Sequence of chain 2.A:
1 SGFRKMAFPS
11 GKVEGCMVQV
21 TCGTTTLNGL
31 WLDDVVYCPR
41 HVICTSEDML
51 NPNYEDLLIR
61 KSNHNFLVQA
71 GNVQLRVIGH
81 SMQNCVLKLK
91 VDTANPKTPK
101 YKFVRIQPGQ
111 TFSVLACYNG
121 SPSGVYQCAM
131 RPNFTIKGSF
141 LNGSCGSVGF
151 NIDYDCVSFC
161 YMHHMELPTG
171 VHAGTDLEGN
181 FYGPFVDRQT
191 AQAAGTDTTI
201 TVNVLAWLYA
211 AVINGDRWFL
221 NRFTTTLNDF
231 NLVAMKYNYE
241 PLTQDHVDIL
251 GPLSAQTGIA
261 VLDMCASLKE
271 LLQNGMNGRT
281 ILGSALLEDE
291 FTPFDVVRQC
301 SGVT

A protein and the small-molecule ligand that binds it are described below.
Small molecule (SMILES): CC(=O)Nc1cnccc1C

Binding-site contacts:
Ligand atom C01 contacts residue HIS41 of chain 2.A at 4.3 Å.
Ligand atom C08 contacts residue GLU166 of chain 2.A at 3.8 Å.
Ligand atom N07 contacts residue HIS163 of chain 2.A at 2.9 Å (h-bond).
Ligand atom O03 contacts residue GLU166 of chain 2.A at 2.9 Å (salt-bridge).
Ligand atom C10 contacts residue LEU141 of chain 2.A at 4.3 Å (hydrophobic).
Ligand atom C05 contacts residue GLU166 of chain 2.A at 4.1 Å.
Ligand atom N04 contacts residue HIS164 of chain 2.A at 4.1 Å.
Ligand atom C08 contacts residue HIS163 of chain 2.A at 3.9 Å.
Ligand atom C06 contacts residue GLU166 of chain 2.A at 3.6 Å.
Ligand atom C06 contacts residue HIS163 of chain 2.A at 3.4 Å.
Ligand atom C10 contacts residue GLU166 of chain 2.A at 4.2 Å.
Ligand atom O03 contacts residue HIS164 of chain 2.A at 3.9 Å.
Ligand atom C02 contacts residue HIS164 of chain 2.A at 3.8 Å.
Ligand atom C10 contacts residue ASN142 of chain 2.A at 4.1 Å.
Ligand atom N07 contacts residue SER144 of chain 2.A at 4.0 Å.
Ligand atom C08 contacts residue LEU141 of chain 2.A at 3.5 Å (hydrophobic).
Ligand atom C09 contacts residue LEU141 of chain 2.A at 3.6 Å (hydrophobic).
Ligand atom C09 contacts residue ASN142 of chain 2.A at 3.9 Å.
Ligand atom C08 contacts residue PHE140 of chain 2.A at 3.1 Å (hydrophobic).
Ligand atom N04 contacts residue CYS145 of chain 2.A at 3.7 Å.
Ligand atom C01 contacts residue MET49 of chain 2.A at 4.2 Å (hydrophobic).
Ligand atom N07 contacts residue CYS145 of chain 2.A at 4.2 Å.
Ligand atom N07 contacts residue LEU141 of chain 2.A at 4.0 Å.
Ligand atom C09 contacts residue GLU166 of chain 2.A at 3.5 Å.
Ligand atom C08 contacts residue ASN142 of chain 2.A at 4.5 Å.
Ligand atom C01 contacts residue MET165 of chain 2.A at 4.0 Å (hydrophobic).
Ligand atom C11 contacts residue ASN142 of chain 2.A at 3.2 Å.
Ligand atom N07 contacts residue PHE140 of chain 2.A at 3.9 Å.
Ligand atom C05 contacts residue CYS145 of chain 2.A at 3.9 Å (hydrophobic).
Ligand atom N07 contacts residue MET165 of chain 2.A at 4.3 Å.
Ligand atom C06 contacts residue HIS164 of chain 2.A at 4.1 Å.
Ligand atom C06 contacts residue CYS145 of chain 2.A at 3.4 Å (hydrophobic).
Ligand atom C01 contacts residue HIS164 of chain 2.A at 4.1 Å.
Ligand atom C02 contacts residue GLU166 of chain 2.A at 4.0 Å.
Ligand atom C06 contacts residue MET165 of chain 2.A at 4.0 Å (hydrophobic).
Ligand atom C02 contacts residue MET165 of chain 2.A at 4.2 Å (hydrophobic).
Ligand atom N07 contacts residue GLU166 of chain 2.A at 3.9 Å.
Ligand atom O03 contacts residue MET165 of chain 2.A at 3.4 Å.
Ligand atom C08 contacts residue SER144 of chain 2.A at 4.2 Å.
Ligand atom C09 contacts residue PHE140 of chain 2.A at 3.7 Å (hydrophobic).